Sequence of chain 2.A:
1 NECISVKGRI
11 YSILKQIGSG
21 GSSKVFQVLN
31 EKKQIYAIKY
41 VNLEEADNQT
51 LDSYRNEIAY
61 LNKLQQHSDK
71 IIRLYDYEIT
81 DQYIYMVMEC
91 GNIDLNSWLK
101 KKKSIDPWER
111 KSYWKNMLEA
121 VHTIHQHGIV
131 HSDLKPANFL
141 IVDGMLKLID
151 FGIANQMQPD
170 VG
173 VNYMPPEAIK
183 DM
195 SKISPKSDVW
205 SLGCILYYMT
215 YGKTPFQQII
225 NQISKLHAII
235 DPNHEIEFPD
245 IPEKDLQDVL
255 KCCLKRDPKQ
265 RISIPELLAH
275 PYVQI

Binding-site contacts:
Ligand atom O06 contacts residue ILE93 of chain 2.A at 3.4 Å.
Ligand atom C23 contacts residue ILE17 of chain 2.A at 3.4 Å (hydrophobic).
Ligand atom N13 contacts residue GLU89 of chain 2.A at 2.7 Å (salt-bridge).
Ligand atom C03 contacts residue TPO161 of chain 2.A at 3.6 Å.
Ligand atom N02 contacts residue TPO161 of chain 2.A at 3.4 Å (h-bond).
Ligand atom C15 contacts residue ILE72 of chain 2.A at 3.7 Å (hydrophobic).
Ligand atom O06 contacts residue ASP94 of chain 2.A at 3.7 Å.
Ligand atom O06 contacts residue ASN92 of chain 2.A at 3.8 Å.
Ligand atom C17 contacts residue ILE149 of chain 2.A at 3.6 Å (hydrophobic).
Ligand atom C16 contacts residue MET88 of chain 2.A at 3.8 Å (hydrophobic).
Ligand atom C28 contacts residue GLY91 of chain 2.A at 3.4 Å.
Ligand atom C14 contacts residue GLU89 of chain 2.A at 3.8 Å.
Ligand atom C10 contacts residue ILE17 of chain 2.A at 3.6 Å (hydrophobic).
Ligand atom C01 contacts residue TPO161 of chain 2.A at 3.4 Å.
Ligand atom N12 contacts residue LEU140 of chain 2.A at 3.2 Å.
Ligand atom C24 contacts residue ASP94 of chain 2.A at 3.4 Å.
Ligand atom C24 contacts residue PRO159 of chain 2.A at 3.8 Å (hydrophobic).
Ligand atom N12 contacts residue GLU89 of chain 2.A at 3.5 Å (salt-bridge).
Ligand atom C16 contacts residue ILE149 of chain 2.A at 3.7 Å (hydrophobic).
Ligand atom C30 contacts residue ILE17 of chain 2.A at 3.7 Å (hydrophobic).
Ligand atom C29 contacts residue GLY91 of chain 2.A at 3.4 Å.
Ligand atom N12 contacts residue ALA37 of chain 2.A at 3.8 Å.
Ligand atom C01 contacts residue SER97 of chain 2.A at 3.5 Å.
Ligand atom N13 contacts residue ALA37 of chain 2.A at 3.3 Å.
Ligand atom C09 contacts residue LEU140 of chain 2.A at 3.8 Å (hydrophobic).
Ligand atom N13 contacts residue CYS90 of chain 2.A at 3.8 Å.
Ligand atom C11 contacts residue LEU140 of chain 2.A at 3.6 Å (hydrophobic).
Ligand atom C26 contacts residue ALA137 of chain 2.A at 3.7 Å (hydrophobic).
Ligand atom N12 contacts residue GLY91 of chain 2.A at 3.1 Å (h-bond).
Ligand atom C14 contacts residue ILE72 of chain 2.A at 3.8 Å (hydrophobic).
Ligand atom C22 contacts residue ILE17 of chain 2.A at 3.6 Å (hydrophobic).
Ligand atom N13 contacts residue ILE72 of chain 2.A at 3.5 Å.
Ligand atom C14 contacts residue ALA37 of chain 2.A at 3.6 Å (hydrophobic).
Ligand atom C07 contacts residue ILE93 of chain 2.A at 3.9 Å (hydrophobic).
Ligand atom C08 contacts residue ASP94 of chain 2.A at 3.8 Å.
Ligand atom N12 contacts residue CYS90 of chain 2.A at 3.6 Å.
Ligand atom C28 contacts residue ILE17 of chain 2.A at 3.6 Å (hydrophobic).
Ligand atom C23 contacts residue PRO159 of chain 2.A at 3.7 Å (hydrophobic).
Ligand atom C10 contacts residue LEU140 of chain 2.A at 3.8 Å (hydrophobic).
Ligand atom N13 contacts residue LEU140 of chain 2.A at 3.5 Å.

A small-molecule ligand and the protein it binds are described below.
Small molecule (SMILES): CN1CCC(Oc2ccc(-c3[nH]nc4cccc(OCC5CCCCC5)c34)cc2)CC1